Sequence of chain 1.A:
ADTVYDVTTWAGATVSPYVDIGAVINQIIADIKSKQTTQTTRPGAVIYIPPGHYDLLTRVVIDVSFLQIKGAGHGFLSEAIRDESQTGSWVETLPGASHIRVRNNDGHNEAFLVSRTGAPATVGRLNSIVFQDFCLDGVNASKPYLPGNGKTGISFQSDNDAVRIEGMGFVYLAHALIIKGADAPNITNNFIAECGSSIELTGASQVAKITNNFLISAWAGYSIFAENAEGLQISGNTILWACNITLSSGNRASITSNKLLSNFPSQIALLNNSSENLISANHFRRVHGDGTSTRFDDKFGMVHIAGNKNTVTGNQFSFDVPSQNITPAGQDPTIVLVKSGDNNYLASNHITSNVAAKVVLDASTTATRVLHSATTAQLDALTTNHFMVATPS

A protein and the small-molecule ligand that binds it are described below.
Small molecule (SMILES): OC[C@H]1O[C@@]2(CO[C@]3(CO2)O[C@H](CO)[C@@H](O)[C@@H]3O)[C@@H](O)[C@@H]1O

Binding-site contacts:
Ligand atom O3 contacts residue ASP291 of chain 1.A at 2.6 Å (salt-bridge).
Ligand atom C5 contacts residue ASP184 of chain 1.C at 4.0 Å.
Ligand atom O5 contacts residue ILE217 of chain 1.A at 3.9 Å.
Ligand atom O6 contacts residue ALA81 of chain 1.A at 3.9 Å.
Ligand atom O5 contacts residue GLU195 of chain 1.A at 3.5 Å (salt-bridge).
Ligand atom C6 contacts residue LYS144 of chain 1.A at 3.9 Å.
Ligand atom C5 contacts residue LYS144 of chain 1.A at 3.8 Å.
Ligand atom O4 contacts residue TRP242 of chain 1.A at 3.3 Å.
Ligand atom O5 contacts residue ALA81 of chain 1.A at 3.9 Å.
Ligand atom C4 contacts residue ASP184 of chain 1.C at 3.6 Å.
Ligand atom O4 contacts residue ASP291 of chain 1.A at 2.7 Å (salt-bridge).
Ligand atom C3 contacts residue ASP162 of chain 1.C at 3.9 Å.
Ligand atom O3 contacts residue GLU195 of chain 1.A at 3.8 Å.
Ligand atom O4 contacts residue ASP162 of chain 1.C at 2.7 Å (salt-bridge).
Ligand atom O3 contacts residue TRP242 of chain 1.A at 3.6 Å.
Ligand atom O6 contacts residue ASP184 of chain 1.C at 2.6 Å (salt-bridge).
Ligand atom O1 contacts residue TRP242 of chain 1.A at 3.9 Å.
Ligand atom O4 contacts residue LYS144 of chain 1.A at 2.9 Å (salt-bridge).
Ligand atom O1 contacts residue GLU195 of chain 1.A at 3.4 Å (salt-bridge).
Ligand atom O4 contacts residue PHE192 of chain 1.A at 4.0 Å.
Ligand atom C6 contacts residue ASP184 of chain 1.C at 3.5 Å.
Ligand atom C3 contacts residue TRP242 of chain 1.A at 3.6 Å (hydrophobic).
Ligand atom C3 contacts residue ASP291 of chain 1.A at 3.6 Å.
Ligand atom C2 contacts residue GLU195 of chain 1.A at 3.9 Å.
Ligand atom O6 contacts residue GLU85 of chain 1.A at 2.5 Å (salt-bridge).
Ligand atom O6 contacts residue LYS144 of chain 1.A at 2.8 Å (salt-bridge).
Ligand atom O6 contacts residue VAL208 of chain 1.C at 3.5 Å.
Ligand atom O3 contacts residue ILE82 of chain 1.A at 3.9 Å.
Ligand atom C4 contacts residue ASP162 of chain 1.C at 3.5 Å.
Ligand atom C6 contacts residue ILE82 of chain 1.A at 3.6 Å (hydrophobic).
Ligand atom C5 contacts residue ALA81 of chain 1.A at 3.8 Å (hydrophobic).
Ligand atom O3 contacts residue SER79 of chain 1.A at 3.2 Å.
Ligand atom C6 contacts residue GLU85 of chain 1.A at 3.2 Å.
Ligand atom O4 contacts residue ALA185 of chain 1.C at 3.6 Å.
Ligand atom C1 contacts residue GLU195 of chain 1.A at 3.0 Å.
Ligand atom C4 contacts residue ASP291 of chain 1.A at 3.5 Å.
Ligand atom C4 contacts residue LYS144 of chain 1.A at 3.8 Å.
Ligand atom O3 contacts residue ASP162 of chain 1.C at 3.3 Å (salt-bridge).
Ligand atom C6 contacts residue ALA81 of chain 1.A at 3.9 Å (hydrophobic).
Ligand atom O4 contacts residue ASP184 of chain 1.C at 3.9 Å.

Sequence of chain 1.C:
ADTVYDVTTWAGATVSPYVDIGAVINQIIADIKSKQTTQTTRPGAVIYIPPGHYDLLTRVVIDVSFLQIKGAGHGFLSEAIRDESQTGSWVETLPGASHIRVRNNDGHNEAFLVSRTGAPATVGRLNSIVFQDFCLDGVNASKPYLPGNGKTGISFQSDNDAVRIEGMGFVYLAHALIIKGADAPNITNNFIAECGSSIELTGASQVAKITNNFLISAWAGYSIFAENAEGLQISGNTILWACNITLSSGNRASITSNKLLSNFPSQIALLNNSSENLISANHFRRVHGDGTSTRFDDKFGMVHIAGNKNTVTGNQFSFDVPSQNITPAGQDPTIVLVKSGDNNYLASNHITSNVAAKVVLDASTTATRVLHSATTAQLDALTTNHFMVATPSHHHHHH